Binding-site contacts:
Ligand atom C6 contacts residue THR183 of chain 2.A at 3.2 Å.
Ligand atom O3 contacts residue UDP1 of chain 2.B at 3.1 Å (h-bond).
Ligand atom C6 contacts residue PHE174 of chain 2.A at 4.3 Å (hydrophobic).
Ligand atom C4 contacts residue TRP238 of chain 2.A at 3.7 Å (hydrophobic).
Ligand atom C6 contacts residue TRP238 of chain 2.A at 3.5 Å (hydrophobic).
Ligand atom C6 contacts residue TYR202 of chain 2.A at 3.6 Å (hydrophobic).
Ligand atom O4 contacts residue HIS171 of chain 2.A at 2.8 Å (h-bond).
Ligand atom O5 contacts residue HIS171 of chain 2.A at 3.2 Å (h-bond).
Ligand atom C5 contacts residue TRP238 of chain 2.A at 3.6 Å (hydrophobic).
Ligand atom C1 contacts residue HIS171 of chain 2.A at 3.8 Å.
Ligand atom C2 contacts residue MET204 of chain 2.A at 4.5 Å (hydrophobic).
Ligand atom O6 contacts residue THR183 of chain 2.A at 2.6 Å (h-bond).
Ligand atom C3 contacts residue TRP238 of chain 2.A at 4.0 Å (hydrophobic).
Ligand atom O3 contacts residue MET204 of chain 2.A at 4.2 Å.
Ligand atom C6 contacts residue HIS171 of chain 2.A at 4.0 Å.
Ligand atom O6 contacts residue HIS171 of chain 2.A at 4.3 Å.
Ligand atom O1 contacts residue SER173 of chain 2.A at 4.0 Å.
Ligand atom C4 contacts residue HIS171 of chain 2.A at 3.8 Å.
Ligand atom C5 contacts residue GLU241 of chain 2.A at 4.0 Å.
Ligand atom C3 contacts residue UDP1 of chain 2.B at 4.3 Å.
Ligand atom C3 contacts residue HIS171 of chain 2.A at 4.3 Å.
Ligand atom C5 contacts residue HIS171 of chain 2.A at 3.9 Å.
Ligand atom O4 contacts residue GLU241 of chain 2.A at 2.8 Å (salt-bridge).
Ligand atom O6 contacts residue PHE174 of chain 2.A at 3.3 Å.
Ligand atom O1 contacts residue HIS171 of chain 2.A at 3.7 Å.
Ligand atom O6 contacts residue TRP238 of chain 2.A at 3.7 Å.
Ligand atom C6 contacts residue GLU241 of chain 2.A at 3.3 Å.
Ligand atom C2 contacts residue HIS171 of chain 2.A at 3.7 Å.
Ligand atom O6 contacts residue TYR202 of chain 2.A at 4.2 Å.
Ligand atom O5 contacts residue PHE174 of chain 2.A at 4.0 Å.
Ligand atom O4 contacts residue MET204 of chain 2.A at 4.2 Å.
Ligand atom C4 contacts residue GLU241 of chain 2.A at 3.6 Å.
Ligand atom O6 contacts residue GLU241 of chain 2.A at 4.5 Å.

The small molecule below binds the protein below.
Small molecule (SMILES): OC[C@H]1O[C@@H](O)[C@H](O)[C@@H](O)[C@H]1O

Sequence of chain 2.A:
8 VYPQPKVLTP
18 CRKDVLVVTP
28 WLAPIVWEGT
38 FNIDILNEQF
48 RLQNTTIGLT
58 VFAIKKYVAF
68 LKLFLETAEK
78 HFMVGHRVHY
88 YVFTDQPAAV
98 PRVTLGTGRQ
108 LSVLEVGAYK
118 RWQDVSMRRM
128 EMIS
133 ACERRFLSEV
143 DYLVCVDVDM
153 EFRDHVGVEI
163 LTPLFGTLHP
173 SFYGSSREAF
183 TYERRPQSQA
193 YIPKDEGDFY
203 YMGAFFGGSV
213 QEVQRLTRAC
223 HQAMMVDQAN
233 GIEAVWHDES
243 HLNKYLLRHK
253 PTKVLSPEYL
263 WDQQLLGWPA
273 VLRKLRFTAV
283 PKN